Sequence of chain 1.D:
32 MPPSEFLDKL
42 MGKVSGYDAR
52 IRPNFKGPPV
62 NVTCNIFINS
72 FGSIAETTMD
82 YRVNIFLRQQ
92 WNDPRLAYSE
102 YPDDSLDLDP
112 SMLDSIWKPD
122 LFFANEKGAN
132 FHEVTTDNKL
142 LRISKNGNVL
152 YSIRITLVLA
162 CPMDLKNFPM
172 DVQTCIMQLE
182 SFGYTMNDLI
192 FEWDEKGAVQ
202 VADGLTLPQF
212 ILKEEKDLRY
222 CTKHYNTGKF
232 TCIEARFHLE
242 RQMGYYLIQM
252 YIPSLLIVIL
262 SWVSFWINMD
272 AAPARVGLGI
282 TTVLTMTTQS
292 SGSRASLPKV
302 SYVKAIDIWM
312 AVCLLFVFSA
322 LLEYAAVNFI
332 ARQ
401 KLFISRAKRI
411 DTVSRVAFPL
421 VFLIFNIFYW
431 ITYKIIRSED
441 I

Binding-site contacts:
Ligand atom C16 contacts residue PHE418 of chain 1.D at 4.3 Å (hydrophobic).
Ligand atom C7 contacts residue GLU324 of chain 1.D at 4.5 Å.
Ligand atom C8 contacts residue GLU324 of chain 1.D at 3.9 Å.
Ligand atom C4 contacts residue GLU324 of chain 1.D at 4.2 Å.
Ligand atom C16 contacts residue GLU324 of chain 1.D at 4.4 Å.
Ligand atom C11 contacts residue PHE418 of chain 1.D at 4.2 Å (hydrophobic).
Ligand atom C7 contacts residue PHE418 of chain 1.D at 4.3 Å (hydrophobic).
Ligand atom O2 contacts residue GLU324 of chain 1.D at 3.0 Å (salt-bridge).
Ligand atom C10 contacts residue PHE418 of chain 1.D at 4.2 Å (hydrophobic).
Ligand atom C16 contacts residue SER320 of chain 1.D at 3.8 Å.
Ligand atom C10 contacts residue SER320 of chain 1.D at 4.2 Å.
Ligand atom C9 contacts residue PHE418 of chain 1.D at 3.8 Å (hydrophobic).
Ligand atom C8 contacts residue PHE418 of chain 1.D at 4.0 Å (hydrophobic).
Ligand atom C9 contacts residue SER320 of chain 1.D at 4.3 Å.
Ligand atom C15 contacts residue VAL421 of chain 1.D at 3.7 Å (hydrophobic).
Ligand atom C9 contacts residue GLU324 of chain 1.D at 4.4 Å.

The small molecule below binds the protein below.
Small molecule (SMILES): CCCCCc1cc(O)c2c(c1)OC(C)(C)[C@@H]1CCC(C)=C[C@@H]21